A protein and the small-molecule ligand that binds it are described below.
Small molecule (SMILES): [H]/N=C(/Nc1ccc2c(ccn2C2CCNCC2)c1)c1cccs1

Sequence of chain 1.B:
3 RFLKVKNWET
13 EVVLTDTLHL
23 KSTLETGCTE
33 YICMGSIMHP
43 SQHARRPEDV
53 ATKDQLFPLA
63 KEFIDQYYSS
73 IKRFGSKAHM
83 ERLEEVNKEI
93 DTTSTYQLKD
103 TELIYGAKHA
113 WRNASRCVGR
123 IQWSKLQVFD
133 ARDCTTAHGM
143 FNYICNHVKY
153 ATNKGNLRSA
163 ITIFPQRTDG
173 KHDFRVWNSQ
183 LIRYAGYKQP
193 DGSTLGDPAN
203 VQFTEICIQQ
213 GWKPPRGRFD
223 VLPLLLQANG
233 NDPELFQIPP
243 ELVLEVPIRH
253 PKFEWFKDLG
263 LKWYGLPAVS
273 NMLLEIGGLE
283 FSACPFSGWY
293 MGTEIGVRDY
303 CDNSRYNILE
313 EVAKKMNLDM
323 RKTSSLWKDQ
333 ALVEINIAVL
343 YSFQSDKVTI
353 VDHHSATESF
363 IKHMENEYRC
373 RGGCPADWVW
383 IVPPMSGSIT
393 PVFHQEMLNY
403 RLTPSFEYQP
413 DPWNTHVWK

Binding-site contacts:
Ligand atom C17 contacts residue HEM1 of chain 1.H at 3.5 Å.
Ligand atom C13 contacts residue GLN182 of chain 1.B at 3.7 Å.
Ligand atom C03 contacts residue VAL271 of chain 1.B at 3.6 Å (hydrophobic).
Ligand atom C05 contacts residue SER289 of chain 1.B at 3.5 Å.
Ligand atom C05 contacts residue HEM1 of chain 1.H at 3.5 Å.
Ligand atom C04 contacts residue PRO269 of chain 1.B at 3.5 Å (hydrophobic).
Ligand atom C14 contacts residue HEM1 of chain 1.H at 3.9 Å.
Ligand atom N19 contacts residue VAL271 of chain 1.B at 3.6 Å.
Ligand atom C04 contacts residue SER289 of chain 1.B at 3.8 Å.
Ligand atom C15 contacts residue VAL271 of chain 1.B at 3.4 Å (hydrophobic).
Ligand atom C11 contacts residue GLU296 of chain 1.B at 3.2 Å.
Ligand atom N07 contacts residue GLU296 of chain 1.B at 2.5 Å (salt-bridge).
Ligand atom C05 contacts residue PHE288 of chain 1.B at 3.8 Å (hydrophobic).
Ligand atom S01 contacts residue GLY290 of chain 1.B at 3.8 Å.
Ligand atom C17 contacts residue VAL271 of chain 1.B at 3.8 Å (hydrophobic).
Ligand atom C06 contacts residue GLU296 of chain 1.B at 3.5 Å.
Ligand atom C23 contacts residue TYR410 of chain 1.B at 3.9 Å (hydrophobic).
Ligand atom C12 contacts residue GLU296 of chain 1.B at 3.4 Å.
Ligand atom S01 contacts residue HEM1 of chain 1.H at 3.2 Å.
Ligand atom C02 contacts residue PRO269 of chain 1.B at 3.8 Å (hydrophobic).
Ligand atom C16 contacts residue VAL271 of chain 1.B at 3.9 Å (hydrophobic).
Ligand atom C05 contacts residue GLY290 of chain 1.B at 3.2 Å.
Ligand atom C04 contacts residue PHE288 of chain 1.B at 3.5 Å (hydrophobic).
Ligand atom C16 contacts residue HEM1 of chain 1.H at 3.6 Å.
Ligand atom C04 contacts residue GLY290 of chain 1.B at 3.9 Å.
Ligand atom C25 contacts residue HEM1 of chain 1.H at 3.4 Å.
Ligand atom C15 contacts residue HEM1 of chain 1.H at 3.8 Å.
Ligand atom C13 contacts residue VAL271 of chain 1.B at 3.7 Å (hydrophobic).
Ligand atom C03 contacts residue PRO269 of chain 1.B at 3.6 Å (hydrophobic).
Ligand atom C11 contacts residue HEM1 of chain 1.H at 3.8 Å.
Ligand atom C14 contacts residue VAL271 of chain 1.B at 3.3 Å (hydrophobic).
Ligand atom C18 contacts residue VAL271 of chain 1.B at 3.9 Å (hydrophobic).
Ligand atom C06 contacts residue PRO269 of chain 1.B at 3.9 Å (hydrophobic).
Ligand atom C04 contacts residue VAL271 of chain 1.B at 3.9 Å (hydrophobic).
Ligand atom C18 contacts residue HEM1 of chain 1.H at 3.8 Å.
Ligand atom N08 contacts residue HEM1 of chain 1.H at 3.7 Å.
Ligand atom N08 contacts residue GLU296 of chain 1.B at 2.9 Å (salt-bridge).
Ligand atom N08 contacts residue TRP291 of chain 1.B at 2.9 Å (h-bond).
Ligand atom N08 contacts residue PRO269 of chain 1.B at 3.9 Å.
Ligand atom C13 contacts residue HEM1 of chain 1.H at 3.8 Å.